This protein binds this small molecule.
Small molecule (SMILES): CCCCCCCC(=O)OC[C@H](COP(=O)(O)O[C@@H]1[C@H](O)[C@H](O)[C@@H](OP(=O)(O)O)[C@H](OP(=O)(O)O)[C@H]1O)OC(=O)CCCCCCC

Binding-site contacts:
Ligand atom O6 contacts residue SER423 of chain 1.B at 3.9 Å.
Ligand atom C7A contacts residue LEU430 of chain 1.B at 3.8 Å (hydrophobic).
Ligand atom O11 contacts residue ARG284 of chain 1.B at 3.5 Å (salt-bridge).
Ligand atom O42 contacts residue LYS347 of chain 1.B at 3.3 Å (salt-bridge).
Ligand atom P1 contacts residue LYS426 of chain 1.B at 3.8 Å.
Ligand atom O52 contacts residue ASN422 of chain 1.B at 3.5 Å.
Ligand atom C1B contacts residue PHE345 of chain 1.B at 3.9 Å (hydrophobic).
Ligand atom C2B contacts residue THR341 of chain 1.B at 3.9 Å.
Ligand atom O1A contacts residue LYS426 of chain 1.B at 3.4 Å.
Ligand atom O2C contacts residue ILE427 of chain 1.B at 3.5 Å.
Ligand atom O3C contacts residue PHE345 of chain 1.B at 3.7 Å.
Ligand atom C1 contacts residue LYS426 of chain 1.B at 3.6 Å.
Ligand atom O6 contacts residue ARG284 of chain 1.B at 2.9 Å (salt-bridge).
Ligand atom O52 contacts residue SER423 of chain 1.B at 2.8 Å (h-bond).
Ligand atom C6A contacts residue LEU430 of chain 1.B at 3.8 Å (hydrophobic).
Ligand atom C4B contacts residue THR341 of chain 1.B at 3.7 Å.
Ligand atom O41 contacts residue LYS347 of chain 1.B at 3.0 Å (salt-bridge).
Ligand atom P5 contacts residue SER423 of chain 1.B at 3.8 Å.
Ligand atom O3C contacts residue ILE427 of chain 1.B at 3.9 Å.
Ligand atom C3 contacts residue LYS426 of chain 1.B at 4.0 Å.
Ligand atom O2 contacts residue PHE345 of chain 1.B at 3.9 Å.
Ligand atom C8A contacts residue LEU430 of chain 1.B at 3.9 Å (hydrophobic).
Ligand atom C2 contacts residue LYS426 of chain 1.B at 3.9 Å.
Ligand atom C1C contacts residue ILE427 of chain 1.B at 3.7 Å (hydrophobic).
Ligand atom P5 contacts residue ARG348 of chain 1.B at 3.5 Å.
Ligand atom C3B contacts residue ILE427 of chain 1.B at 3.9 Å (hydrophobic).
Ligand atom O13 contacts residue ILE427 of chain 1.B at 3.7 Å.
Ligand atom O11 contacts residue ILE427 of chain 1.B at 4.0 Å.
Ligand atom C2A contacts residue ILE427 of chain 1.B at 3.9 Å (hydrophobic).
Ligand atom C3A contacts residue ILE427 of chain 1.B at 4.0 Å (hydrophobic).
Ligand atom P1 contacts residue SER425 of chain 1.B at 3.4 Å.
Ligand atom O12 contacts residue SER425 of chain 1.B at 3.5 Å (h-bond).
Ligand atom P4 contacts residue LYS347 of chain 1.B at 3.6 Å.
Ligand atom O53 contacts residue SER423 of chain 1.B at 3.5 Å (h-bond).
Ligand atom C3B contacts residue THR341 of chain 1.B at 3.9 Å.
Ligand atom O51 contacts residue ARG348 of chain 1.B at 2.8 Å (salt-bridge).
Ligand atom O52 contacts residue ARG348 of chain 1.B at 3.0 Å (salt-bridge).
Ligand atom O11 contacts residue SER425 of chain 1.B at 2.5 Å (h-bond).
Ligand atom O12 contacts residue LYS426 of chain 1.B at 2.8 Å (salt-bridge).
Ligand atom O1 contacts residue PHE345 of chain 1.B at 4.0 Å.

Sequence of chain 1.B:
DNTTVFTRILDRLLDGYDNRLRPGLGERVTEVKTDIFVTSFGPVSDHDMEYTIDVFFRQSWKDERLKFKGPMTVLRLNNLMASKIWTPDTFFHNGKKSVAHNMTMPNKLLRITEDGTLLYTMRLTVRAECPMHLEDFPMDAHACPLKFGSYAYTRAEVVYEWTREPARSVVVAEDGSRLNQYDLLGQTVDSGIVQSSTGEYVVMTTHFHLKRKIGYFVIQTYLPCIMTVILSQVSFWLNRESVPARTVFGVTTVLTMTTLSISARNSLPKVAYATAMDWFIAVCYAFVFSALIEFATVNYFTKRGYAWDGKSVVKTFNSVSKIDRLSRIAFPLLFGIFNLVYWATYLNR